Binding-site contacts:
Ligand atom C5 contacts residue GLY240 of chain 1.B at 4.0 Å.
Ligand atom C7 contacts residue ASN237 of chain 1.B at 3.4 Å.
Ligand atom C5 contacts residue ASN237 of chain 1.B at 3.6 Å.
Ligand atom C7 contacts residue CYS233 of chain 1.B at 4.3 Å (hydrophobic).
Ligand atom C8 contacts residue ALA232 of chain 1.B at 3.6 Å (hydrophobic).
Ligand atom O5 contacts residue GLY240 of chain 1.B at 3.9 Å.
Ligand atom O2 contacts residue GLN32 of chain 1.B at 4.2 Å.
Ligand atom C1 contacts residue GLY240 of chain 1.B at 4.1 Å.
Ligand atom O5 contacts residue ASN237 of chain 1.B at 2.3 Å (h-bond).
Ligand atom N2 contacts residue ASN237 of chain 1.B at 2.8 Å (h-bond).
Ligand atom C4 contacts residue ASN237 of chain 1.B at 4.2 Å.
Ligand atom O7 contacts residue ASN237 of chain 1.B at 3.9 Å.
Ligand atom C8 contacts residue CYS242 of chain 1.B at 4.4 Å (hydrophobic).
Ligand atom C2 contacts residue ASN237 of chain 1.B at 2.4 Å.
Ligand atom C6 contacts residue GLN32 of chain 1.B at 4.4 Å.
Ligand atom C8 contacts residue LEU231 of chain 1.B at 4.3 Å (hydrophobic).
Ligand atom O6 contacts residue GLN56 of chain 1.B at 4.3 Å.
Ligand atom C1 contacts residue ASN237 of chain 1.B at 1.4 Å.
Ligand atom C3 contacts residue ASN237 of chain 1.B at 3.7 Å.
Ligand atom C8 contacts residue CYS230 of chain 1.B at 4.4 Å (hydrophobic).
Ligand atom O7 contacts residue GLY240 of chain 1.B at 4.2 Å.
Ligand atom C6 contacts residue GLY240 of chain 1.B at 4.3 Å.
Ligand atom C8 contacts residue CYS233 of chain 1.B at 3.6 Å (hydrophobic).
Ligand atom O7 contacts residue CYS230 of chain 1.B at 4.4 Å.
Ligand atom O6 contacts residue GLN2 of chain 1.B at 4.5 Å.
Ligand atom C8 contacts residue ASN237 of chain 1.B at 4.2 Å.
Ligand atom O6 contacts residue GLN32 of chain 1.B at 3.6 Å (h-bond).

Sequence of chain 1.B:
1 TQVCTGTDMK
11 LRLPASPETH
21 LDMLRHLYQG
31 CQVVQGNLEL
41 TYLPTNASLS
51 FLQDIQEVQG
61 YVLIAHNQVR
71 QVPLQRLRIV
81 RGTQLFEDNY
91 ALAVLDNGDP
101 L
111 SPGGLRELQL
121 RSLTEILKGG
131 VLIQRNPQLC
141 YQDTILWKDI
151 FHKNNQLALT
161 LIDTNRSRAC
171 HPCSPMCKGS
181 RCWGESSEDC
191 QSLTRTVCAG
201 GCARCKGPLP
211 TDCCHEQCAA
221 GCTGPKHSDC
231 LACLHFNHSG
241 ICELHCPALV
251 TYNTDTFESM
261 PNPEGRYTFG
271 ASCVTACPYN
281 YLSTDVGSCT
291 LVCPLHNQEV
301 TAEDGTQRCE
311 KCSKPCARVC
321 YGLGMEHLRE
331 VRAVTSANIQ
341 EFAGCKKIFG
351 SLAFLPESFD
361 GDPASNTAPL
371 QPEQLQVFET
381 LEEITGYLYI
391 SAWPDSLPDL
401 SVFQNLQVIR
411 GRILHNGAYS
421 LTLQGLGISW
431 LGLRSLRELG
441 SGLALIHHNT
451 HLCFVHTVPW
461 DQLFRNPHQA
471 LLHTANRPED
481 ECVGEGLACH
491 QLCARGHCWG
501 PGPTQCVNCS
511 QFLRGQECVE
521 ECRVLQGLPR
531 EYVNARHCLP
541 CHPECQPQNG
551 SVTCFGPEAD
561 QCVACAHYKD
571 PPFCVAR

The protein below binds the small molecule below.
Small molecule (SMILES): CC(=O)N[C@H]1[C@H](O[C@H]2[C@H](O)[C@@H](NC(C)=O)CO[C@@H]2CO)O[C@H](CO)[C@@H](O[C@@H]2O[C@H](CO)[C@@H](O)[C@H](O)[C@@H]2O)[C@@H]1O